A protein and the small-molecule ligand that binds it are described below.
Small molecule (SMILES): COc1cc(C(=O)[O-])ccc1O

Binding-site contacts:
Ligand atom CM2 contacts residue ALA60 of chain 1.A at 4.0 Å (hydrophobic).
Ligand atom O3 contacts residue ALA60 of chain 1.A at 2.7 Å (h-bond).
Ligand atom OM contacts residue ILE61 of chain 1.A at 3.5 Å (h-bond).
Ligand atom CZ contacts residue ALA60 of chain 1.A at 3.8 Å (hydrophobic).
Ligand atom CV contacts residue ILE61 of chain 1.A at 3.9 Å (hydrophobic).
Ligand atom O2 contacts residue LEU114 of chain 1.A at 3.9 Å.
Ligand atom O3 contacts residue SER46 of chain 1.A at 4.3 Å.
Ligand atom CO2 contacts residue ASP59 of chain 1.A at 4.4 Å.
Ligand atom O3 contacts residue ILE61 of chain 1.A at 4.4 Å.
Ligand atom CM2 contacts residue ILE61 of chain 1.A at 4.2 Å (hydrophobic).
Ligand atom O1 contacts residue LYS109 of chain 1.A at 4.2 Å.
Ligand atom CM1 contacts residue LYS44 of chain 1.A at 3.9 Å.
Ligand atom CV contacts residue GLY96 of chain 1.A at 4.2 Å.
Ligand atom O3 contacts residue LYS44 of chain 1.A at 3.5 Å.
Ligand atom CZ contacts residue PHE45 of chain 1.A at 4.4 Å (hydrophobic).
Ligand atom O3 contacts residue PHE45 of chain 1.A at 3.2 Å (h-bond).
Ligand atom CZ contacts residue LYS44 of chain 1.A at 4.0 Å.
Ligand atom CV contacts residue ASP59 of chain 1.A at 3.8 Å.
Ligand atom CO1 contacts residue LYS44 of chain 1.A at 4.3 Å.
Ligand atom CM2 contacts residue ASP59 of chain 1.A at 3.7 Å.
Ligand atom O1 contacts residue LEU114 of chain 1.A at 2.9 Å (h-bond).
Ligand atom C1 contacts residue LEU114 of chain 1.A at 4.0 Å (hydrophobic).
Ligand atom OM contacts residue GLU112 of chain 1.A at 4.5 Å.
Ligand atom OM contacts residue ASP59 of chain 1.A at 3.5 Å.
Ligand atom CV contacts residue ALA60 of chain 1.A at 3.8 Å (hydrophobic).
Ligand atom OM contacts residue ALA60 of chain 1.A at 3.2 Å.
Ligand atom O3 contacts residue ASP59 of chain 1.A at 3.9 Å.
Ligand atom O1 contacts residue MET113 of chain 1.A at 3.4 Å.
Ligand atom CV contacts residue GLU112 of chain 1.A at 3.2 Å.
Ligand atom CV contacts residue ALA98 of chain 1.A at 4.4 Å (hydrophobic).
Ligand atom CZ contacts residue ASP59 of chain 1.A at 3.9 Å.
Ligand atom CC contacts residue LEU114 of chain 1.A at 3.8 Å (hydrophobic).
Ligand atom CO2 contacts residue LEU114 of chain 1.A at 4.5 Å (hydrophobic).

Sequence of chain 1.A:
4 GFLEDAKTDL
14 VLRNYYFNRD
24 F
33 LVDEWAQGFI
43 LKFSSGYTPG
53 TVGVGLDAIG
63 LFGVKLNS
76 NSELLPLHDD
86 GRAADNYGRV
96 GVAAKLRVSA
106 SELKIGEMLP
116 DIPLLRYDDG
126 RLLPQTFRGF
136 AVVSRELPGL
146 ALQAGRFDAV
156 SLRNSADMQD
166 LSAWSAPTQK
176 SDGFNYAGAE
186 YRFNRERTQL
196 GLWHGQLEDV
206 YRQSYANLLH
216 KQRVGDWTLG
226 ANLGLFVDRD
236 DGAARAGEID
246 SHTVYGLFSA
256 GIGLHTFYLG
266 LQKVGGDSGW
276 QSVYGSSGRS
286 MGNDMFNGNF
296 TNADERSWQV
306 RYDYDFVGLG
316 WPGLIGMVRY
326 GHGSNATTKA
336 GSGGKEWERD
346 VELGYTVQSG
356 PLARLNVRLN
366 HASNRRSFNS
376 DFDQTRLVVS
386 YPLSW